This small molecule binds to this protein.
Small molecule (SMILES): O=C(O)[C@]1(O)C[C@H](O)[C@@H](O)[C@H]([C@H](O)[C@H](O)CO)O1

Sequence of chain 1.A:
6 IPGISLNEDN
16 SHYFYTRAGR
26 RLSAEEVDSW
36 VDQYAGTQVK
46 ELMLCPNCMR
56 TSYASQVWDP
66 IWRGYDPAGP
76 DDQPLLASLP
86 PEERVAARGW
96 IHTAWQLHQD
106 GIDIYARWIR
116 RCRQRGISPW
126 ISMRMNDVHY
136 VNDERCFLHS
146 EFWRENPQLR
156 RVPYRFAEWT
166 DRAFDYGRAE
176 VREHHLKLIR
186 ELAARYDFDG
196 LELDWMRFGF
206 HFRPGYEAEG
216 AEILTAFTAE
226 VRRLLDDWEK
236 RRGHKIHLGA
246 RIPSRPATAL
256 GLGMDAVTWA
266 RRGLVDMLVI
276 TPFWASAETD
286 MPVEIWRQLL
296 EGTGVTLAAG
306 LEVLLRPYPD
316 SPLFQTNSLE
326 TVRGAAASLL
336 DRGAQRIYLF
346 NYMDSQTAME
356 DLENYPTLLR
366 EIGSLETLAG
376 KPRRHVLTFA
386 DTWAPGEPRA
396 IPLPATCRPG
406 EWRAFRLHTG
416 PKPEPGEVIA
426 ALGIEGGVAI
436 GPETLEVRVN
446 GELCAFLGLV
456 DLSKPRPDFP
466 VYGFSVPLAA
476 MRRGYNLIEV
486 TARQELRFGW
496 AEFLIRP

Binding-site contacts:
Ligand atom C8 contacts residue ARG129 of chain 1.A at 3.9 Å.
Ligand atom O6 contacts residue HIS134 of chain 1.A at 3.5 Å (h-bond).
Ligand atom O6 contacts residue GOL1 of chain 1.I at 3.7 Å.
Ligand atom C3 contacts residue GOL1 of chain 1.C at 2.8 Å.
Ligand atom O8 contacts residue ASN15 of chain 1.A at 2.6 Å (h-bond).
Ligand atom O1B contacts residue GOL1 of chain 1.I at 3.9 Å.
Ligand atom C4 contacts residue THR352 of chain 1.A at 3.3 Å.
Ligand atom O8 contacts residue SER16 of chain 1.A at 2.6 Å (h-bond).
Ligand atom O4 contacts residue GOL1 of chain 1.C at 2.7 Å (h-bond).
Ligand atom O1A contacts residue ARG202 of chain 1.A at 2.8 Å (salt-bridge).
Ligand atom O7 contacts residue HIS134 of chain 1.A at 3.3 Å (h-bond).
Ligand atom O1A contacts residue GOL1 of chain 1.I at 3.3 Å.
Ligand atom O9 contacts residue CYS53 of chain 1.A at 3.3 Å.
Ligand atom C3 contacts residue GOL1 of chain 1.I at 3.7 Å.
Ligand atom O1B contacts residue ARG129 of chain 1.A at 3.0 Å (salt-bridge).
Ligand atom C4 contacts residue ASP14 of chain 1.A at 3.7 Å.
Ligand atom C4 contacts residue GOL1 of chain 1.C at 3.3 Å.
Ligand atom O1B contacts residue HIS134 of chain 1.A at 3.2 Å.
Ligand atom C6 contacts residue ASP14 of chain 1.A at 3.5 Å.
Ligand atom O9 contacts residue ASN15 of chain 1.A at 2.9 Å (h-bond).
Ligand atom O4 contacts residue THR352 of chain 1.A at 2.5 Å (h-bond).
Ligand atom O1A contacts residue TRP279 of chain 1.A at 3.6 Å.
Ligand atom C1 contacts residue ARG202 of chain 1.A at 3.5 Å.
Ligand atom C8 contacts residue ASN15 of chain 1.A at 3.6 Å.
Ligand atom O2 contacts residue ARG129 of chain 1.A at 2.9 Å (salt-bridge).
Ligand atom O9 contacts residue TRP95 of chain 1.A at 3.5 Å.
Ligand atom C6 contacts residue SER16 of chain 1.A at 3.9 Å.
Ligand atom C9 contacts residue TRP95 of chain 1.A at 3.8 Å (hydrophobic).
Ligand atom O1A contacts residue ASN346 of chain 1.A at 3.1 Å (h-bond).
Ligand atom C2 contacts residue ASP14 of chain 1.A at 3.9 Å.
Ligand atom O1B contacts residue ARG202 of chain 1.A at 2.7 Å (salt-bridge).
Ligand atom C7 contacts residue SER16 of chain 1.A at 3.5 Å.
Ligand atom C8 contacts residue SER16 of chain 1.A at 3.5 Å.
Ligand atom O2 contacts residue ASN346 of chain 1.A at 3.2 Å (h-bond).
Ligand atom O5 contacts residue THR352 of chain 1.A at 3.9 Å.
Ligand atom C2 contacts residue ASN346 of chain 1.A at 3.8 Å.
Ligand atom C2 contacts residue ARG129 of chain 1.A at 3.9 Å.
Ligand atom C1 contacts residue GOL1 of chain 1.I at 3.5 Å.
Ligand atom O2 contacts residue ASP14 of chain 1.A at 3.0 Å (salt-bridge).
Ligand atom C3 contacts residue ASN346 of chain 1.A at 3.5 Å.